Binding-site contacts:
Ligand atom C2 contacts residue PHE195 of chain 1.A at 3.2 Å (hydrophobic).
Ligand atom C26 contacts residue ASP194 of chain 1.A at 3.6 Å.
Ligand atom C5 contacts residue LEU129 of chain 1.A at 3.6 Å (hydrophobic).
Ligand atom N19 contacts residue TYR131 of chain 1.A at 3.5 Å (h-bond).
Ligand atom N18 contacts residue GLY135 of chain 1.A at 3.5 Å.
Ligand atom F37 contacts residue VAL111 of chain 1.A at 3.5 Å.
Ligand atom C25 contacts residue ASP194 of chain 1.A at 3.6 Å.
Ligand atom C31 contacts residue ASP194 of chain 1.A at 3.5 Å.
Ligand atom N30 contacts residue ASP194 of chain 1.A at 3.4 Å.
Ligand atom N19 contacts residue MET132 of chain 1.A at 3.3 Å (h-bond).
Ligand atom C12 contacts residue MET183 of chain 1.A at 3.7 Å (hydrophobic).
Ligand atom C4 contacts residue PHE195 of chain 1.A at 3.6 Å (hydrophobic).
Ligand atom C36 contacts residue ASP194 of chain 1.A at 3.5 Å.
Ligand atom C32 contacts residue MET103 of chain 1.A at 3.6 Å (hydrophobic).
Ligand atom C3 contacts residue PHE195 of chain 1.A at 3.3 Å (hydrophobic).
Ligand atom C14 contacts residue PRO130 of chain 1.A at 3.2 Å (hydrophobic).
Ligand atom C20 contacts residue MET132 of chain 1.A at 3.0 Å (hydrophobic).
Ligand atom N13 contacts residue MET132 of chain 1.A at 3.2 Å (h-bond).
Ligand atom O9 contacts residue PHE195 of chain 1.A at 3.3 Å.
Ligand atom C21 contacts residue LYS133 of chain 1.A at 3.4 Å.
Ligand atom C6 contacts residue LEU129 of chain 1.A at 3.2 Å (hydrophobic).
Ligand atom F7 contacts residue VAL64 of chain 1.A at 3.3 Å.
Ligand atom O27 contacts residue MET103 of chain 1.A at 3.2 Å.
Ligand atom N19 contacts residue GLY135 of chain 1.A at 3.6 Å.
Ligand atom C26 contacts residue MET103 of chain 1.A at 3.6 Å (hydrophobic).
Ligand atom C21 contacts residue TYR131 of chain 1.A at 2.9 Å (hydrophobic).
Ligand atom O27 contacts residue ASP194 of chain 1.A at 3.3 Å (salt-bridge).
Ligand atom C15 contacts residue ALA80 of chain 1.A at 3.3 Å (hydrophobic).
Ligand atom F37 contacts residue LEU167 of chain 1.A at 3.4 Å.
Ligand atom C20 contacts residue TYR131 of chain 1.A at 3.2 Å (hydrophobic).
Ligand atom C28 contacts residue ASP194 of chain 1.A at 3.4 Å.
Ligand atom C21 contacts residue MET132 of chain 1.A at 3.5 Å (hydrophobic).
Ligand atom O24 contacts residue LYS82 of chain 1.A at 2.9 Å (salt-bridge).
Ligand atom C14 contacts residue ALA80 of chain 1.A at 3.6 Å (hydrophobic).
Ligand atom C33 contacts residue VAL192 of chain 1.A at 3.7 Å (hydrophobic).
Ligand atom F8 contacts residue LEU112 of chain 1.A at 3.1 Å.
Ligand atom C1 contacts residue PHE195 of chain 1.A at 3.5 Å (hydrophobic).
Ligand atom C32 contacts residue ASP194 of chain 1.A at 3.5 Å.
Ligand atom C1 contacts residue LEU129 of chain 1.A at 3.3 Å (hydrophobic).
Ligand atom F8 contacts residue ALA193 of chain 1.A at 3.2 Å.

The small molecule below binds the protein below.
Small molecule (SMILES): Cn1cc(-c2cc(Oc3cc(F)c(NC(=O)C4(C(=O)Nc5ccc(F)cc5)CC4)cc3F)ccn2)cn1

Sequence of chain 1.A:
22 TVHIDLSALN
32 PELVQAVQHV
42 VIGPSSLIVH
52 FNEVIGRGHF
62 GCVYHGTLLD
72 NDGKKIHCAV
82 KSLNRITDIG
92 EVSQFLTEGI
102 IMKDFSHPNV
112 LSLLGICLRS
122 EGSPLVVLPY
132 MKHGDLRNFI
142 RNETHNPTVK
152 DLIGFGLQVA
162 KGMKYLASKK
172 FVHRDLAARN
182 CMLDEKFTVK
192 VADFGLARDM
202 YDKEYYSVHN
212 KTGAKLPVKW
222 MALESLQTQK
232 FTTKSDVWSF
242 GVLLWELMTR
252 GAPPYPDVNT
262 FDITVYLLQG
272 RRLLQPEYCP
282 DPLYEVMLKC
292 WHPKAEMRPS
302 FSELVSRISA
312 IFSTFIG